Sequence of chain 1.C:
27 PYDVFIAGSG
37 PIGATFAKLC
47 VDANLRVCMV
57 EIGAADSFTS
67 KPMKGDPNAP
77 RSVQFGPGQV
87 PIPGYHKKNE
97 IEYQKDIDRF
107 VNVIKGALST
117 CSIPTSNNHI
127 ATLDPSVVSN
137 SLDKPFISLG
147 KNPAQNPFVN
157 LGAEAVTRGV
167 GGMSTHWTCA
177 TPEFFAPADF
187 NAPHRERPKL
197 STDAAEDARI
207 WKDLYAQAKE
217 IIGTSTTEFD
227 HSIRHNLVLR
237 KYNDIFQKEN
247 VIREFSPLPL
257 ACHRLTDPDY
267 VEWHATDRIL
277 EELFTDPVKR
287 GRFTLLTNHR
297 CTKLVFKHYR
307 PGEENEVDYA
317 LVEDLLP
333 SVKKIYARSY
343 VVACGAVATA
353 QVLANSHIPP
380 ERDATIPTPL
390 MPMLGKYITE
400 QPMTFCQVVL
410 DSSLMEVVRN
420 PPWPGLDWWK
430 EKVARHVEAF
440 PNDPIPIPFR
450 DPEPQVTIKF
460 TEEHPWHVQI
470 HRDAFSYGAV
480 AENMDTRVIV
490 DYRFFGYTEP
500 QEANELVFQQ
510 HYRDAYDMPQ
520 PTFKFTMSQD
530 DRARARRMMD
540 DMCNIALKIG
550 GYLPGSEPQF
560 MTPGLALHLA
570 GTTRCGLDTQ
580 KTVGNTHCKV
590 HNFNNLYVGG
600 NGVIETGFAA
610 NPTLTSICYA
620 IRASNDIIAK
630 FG

Binding-site contacts:
Ligand atom C1 contacts residue ALA565 of chain 1.C at 3.4 Å (hydrophobic).
Ligand atom C2 contacts residue HIS567 of chain 1.C at 3.8 Å.
Ligand atom O2 contacts residue ASN610 of chain 1.C at 2.6 Å (h-bond).
Ligand atom F3 contacts residue FDA1 of chain 1.M at 3.4 Å.
Ligand atom C5 contacts residue ASP472 of chain 1.C at 3.9 Å.
Ligand atom C3 contacts residue FDA1 of chain 1.M at 4.0 Å.
Ligand atom F3 contacts residue GLN468 of chain 1.C at 2.8 Å.
Ligand atom C6 contacts residue ASP472 of chain 1.C at 3.8 Å.
Ligand atom O5 contacts residue FDA1 of chain 1.M at 4.0 Å.
Ligand atom C2 contacts residue FDA1 of chain 1.M at 3.0 Å.
Ligand atom C4 contacts residue GLN468 of chain 1.C at 4.1 Å.
Ligand atom C4 contacts residue ASP472 of chain 1.C at 3.0 Å.
Ligand atom O4 contacts residue HIS470 of chain 1.C at 3.5 Å.
Ligand atom O5 contacts residue ALA565 of chain 1.C at 4.0 Å.
Ligand atom C3 contacts residue THR174 of chain 1.C at 3.9 Å.
Ligand atom O4 contacts residue GLN468 of chain 1.C at 3.3 Å (h-bond).
Ligand atom C3 contacts residue PHE494 of chain 1.C at 3.6 Å (hydrophobic).
Ligand atom F3 contacts residue THR174 of chain 1.C at 3.6 Å.
Ligand atom O2 contacts residue FDA1 of chain 1.M at 3.1 Å.
Ligand atom C1 contacts residue FDA1 of chain 1.M at 3.8 Å.
Ligand atom C6 contacts residue TYR476 of chain 1.C at 3.3 Å (hydrophobic).
Ligand atom O1 contacts residue HIS567 of chain 1.C at 3.1 Å (h-bond).
Ligand atom O4 contacts residue ARG492 of chain 1.C at 3.2 Å.
Ligand atom C1 contacts residue HIS567 of chain 1.C at 3.5 Å.
Ligand atom F3 contacts residue ASN610 of chain 1.C at 3.2 Å.
Ligand atom O6 contacts residue LEU564 of chain 1.C at 4.0 Å.
Ligand atom C6 contacts residue ARG492 of chain 1.C at 4.0 Å.
Ligand atom O6 contacts residue TYR476 of chain 1.C at 2.7 Å (h-bond).
Ligand atom C5 contacts residue PHE494 of chain 1.C at 4.0 Å (hydrophobic).
Ligand atom C2 contacts residue THR174 of chain 1.C at 4.0 Å.
Ligand atom O1 contacts residue FDA1 of chain 1.M at 3.1 Å.
Ligand atom C4 contacts residue THR174 of chain 1.C at 3.4 Å.
Ligand atom O6 contacts residue PHE474 of chain 1.C at 3.4 Å.
Ligand atom O1 contacts residue ALA565 of chain 1.C at 2.8 Å (h-bond).
Ligand atom C3 contacts residue GLN468 of chain 1.C at 3.5 Å.
Ligand atom O2 contacts residue HIS567 of chain 1.C at 2.9 Å (h-bond).
Ligand atom O4 contacts residue ASP472 of chain 1.C at 2.3 Å (salt-bridge).
Ligand atom C3 contacts residue ASN610 of chain 1.C at 3.7 Å.
Ligand atom C6 contacts residue PHE474 of chain 1.C at 3.8 Å (hydrophobic).
Ligand atom C2 contacts residue ASN610 of chain 1.C at 3.7 Å.

This protein binds this small molecule.
Small molecule (SMILES): OC[C@H]1O[C@@H](O)[C@H](O)[C@@H](F)[C@@H]1O